Sequence of chain 2.A:
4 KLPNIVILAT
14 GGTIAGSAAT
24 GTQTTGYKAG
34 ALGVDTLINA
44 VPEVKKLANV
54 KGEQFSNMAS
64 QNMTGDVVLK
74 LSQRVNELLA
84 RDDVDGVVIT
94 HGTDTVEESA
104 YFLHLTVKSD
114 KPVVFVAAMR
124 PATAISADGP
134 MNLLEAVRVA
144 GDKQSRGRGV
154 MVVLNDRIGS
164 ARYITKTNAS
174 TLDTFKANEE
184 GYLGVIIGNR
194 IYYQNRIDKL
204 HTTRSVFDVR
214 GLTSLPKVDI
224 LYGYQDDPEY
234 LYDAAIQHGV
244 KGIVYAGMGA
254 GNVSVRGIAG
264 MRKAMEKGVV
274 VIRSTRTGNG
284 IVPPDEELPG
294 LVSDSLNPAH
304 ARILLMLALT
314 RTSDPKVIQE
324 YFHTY

The protein below binds the small molecule below.
Small molecule (SMILES): N[C@@H](CC(=O)O)C(=O)O

Sequence of chain 4.A:
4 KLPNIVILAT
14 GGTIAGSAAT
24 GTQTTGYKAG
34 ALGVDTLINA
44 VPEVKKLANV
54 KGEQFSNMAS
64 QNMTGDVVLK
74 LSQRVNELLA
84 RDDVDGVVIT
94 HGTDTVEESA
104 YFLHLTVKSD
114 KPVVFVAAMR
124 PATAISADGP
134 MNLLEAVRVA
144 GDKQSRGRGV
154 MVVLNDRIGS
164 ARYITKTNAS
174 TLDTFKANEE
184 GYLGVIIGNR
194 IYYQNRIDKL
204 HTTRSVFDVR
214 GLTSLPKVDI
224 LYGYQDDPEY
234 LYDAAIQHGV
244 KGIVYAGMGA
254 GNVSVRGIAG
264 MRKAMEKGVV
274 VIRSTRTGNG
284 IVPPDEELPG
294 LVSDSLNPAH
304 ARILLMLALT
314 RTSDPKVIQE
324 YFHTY

Binding-site contacts:
Ligand atom OXT contacts residue THR16 of chain 2.A at 4.0 Å.
Ligand atom CA contacts residue GLN64 of chain 2.A at 4.0 Å.
Ligand atom OD2 contacts residue ALA121 of chain 2.A at 3.7 Å.
Ligand atom O contacts residue ASP97 of chain 2.A at 3.1 Å (salt-bridge).
Ligand atom O contacts residue THR96 of chain 2.A at 3.3 Å (h-bond).
Ligand atom OD2 contacts residue THR16 of chain 2.A at 2.9 Å (h-bond).
Ligand atom CG contacts residue THR16 of chain 2.A at 2.9 Å.
Ligand atom OD2 contacts residue GLY95 of chain 2.A at 3.3 Å.
Ligand atom CB contacts residue THR16 of chain 2.A at 3.2 Å.
Ligand atom C contacts residue THR96 of chain 2.A at 3.9 Å.
Ligand atom CG contacts residue THR96 of chain 2.A at 2.9 Å.
Ligand atom OXT contacts residue ALA32 of chain 2.A at 3.9 Å.
Ligand atom C contacts residue THR16 of chain 2.A at 4.2 Å.
Ligand atom O contacts residue SER63 of chain 2.A at 2.6 Å (h-bond).
Ligand atom CB contacts residue ASP97 of chain 2.A at 3.5 Å.
Ligand atom N contacts residue ASN255 of chain 4.A at 3.5 Å (h-bond).
Ligand atom O contacts residue GLY95 of chain 2.A at 3.4 Å.
Ligand atom CB contacts residue THR96 of chain 2.A at 3.4 Å.
Ligand atom OD1 contacts residue THR16 of chain 2.A at 3.2 Å (h-bond).
Ligand atom N contacts residue ASP97 of chain 2.A at 2.8 Å (salt-bridge).
Ligand atom OD1 contacts residue MET122 of chain 2.A at 4.0 Å.
Ligand atom OD1 contacts residue THR96 of chain 2.A at 2.6 Å (h-bond).
Ligand atom C contacts residue GLY15 of chain 2.A at 4.3 Å.
Ligand atom CA contacts residue THR16 of chain 2.A at 3.4 Å.
Ligand atom OD2 contacts residue GLY15 of chain 2.A at 3.9 Å.
Ligand atom C contacts residue GLN64 of chain 2.A at 3.6 Å.
Ligand atom C contacts residue ASP97 of chain 2.A at 3.9 Å.
Ligand atom C contacts residue SER63 of chain 2.A at 3.5 Å.
Ligand atom N contacts residue GLN64 of chain 2.A at 3.0 Å (h-bond).
Ligand atom OD1 contacts residue ALA121 of chain 2.A at 3.1 Å (h-bond).
Ligand atom CA contacts residue ASP97 of chain 2.A at 3.7 Å.
Ligand atom OXT contacts residue GLY15 of chain 2.A at 3.4 Å.
Ligand atom CG contacts residue ALA121 of chain 2.A at 3.7 Å (hydrophobic).
Ligand atom OXT contacts residue GLN64 of chain 2.A at 3.6 Å.
Ligand atom OXT contacts residue SER63 of chain 2.A at 2.7 Å (h-bond).
Ligand atom OD2 contacts residue THR96 of chain 2.A at 2.9 Å (h-bond).
Ligand atom C contacts residue GLY95 of chain 2.A at 3.5 Å.
Ligand atom OXT contacts residue ALA62 of chain 2.A at 3.3 Å.
Ligand atom O contacts residue GLN64 of chain 2.A at 3.8 Å.
Ligand atom OXT contacts residue GLY95 of chain 2.A at 3.4 Å.